The protein below binds the small molecule below.
Small molecule (SMILES): CC(=O)N[C@H]1[C@H](O[C@H]2[C@H](O)[C@@H](NC(C)=O)CO[C@@H]2CO)O[C@H](CO)[C@@H](O[C@@H]2O[C@H](CO[C@H]3O[C@H](CO)[C@@H](O)[C@H](O)[C@@H]3O)[C@@H](O)[C@H](O[C@H]3O[C@H](CO)[C@@H](O)[C@H](O)[C@@H]3O)[C@@H]2O)[C@@H]1O

Sequence of chain 1.C:
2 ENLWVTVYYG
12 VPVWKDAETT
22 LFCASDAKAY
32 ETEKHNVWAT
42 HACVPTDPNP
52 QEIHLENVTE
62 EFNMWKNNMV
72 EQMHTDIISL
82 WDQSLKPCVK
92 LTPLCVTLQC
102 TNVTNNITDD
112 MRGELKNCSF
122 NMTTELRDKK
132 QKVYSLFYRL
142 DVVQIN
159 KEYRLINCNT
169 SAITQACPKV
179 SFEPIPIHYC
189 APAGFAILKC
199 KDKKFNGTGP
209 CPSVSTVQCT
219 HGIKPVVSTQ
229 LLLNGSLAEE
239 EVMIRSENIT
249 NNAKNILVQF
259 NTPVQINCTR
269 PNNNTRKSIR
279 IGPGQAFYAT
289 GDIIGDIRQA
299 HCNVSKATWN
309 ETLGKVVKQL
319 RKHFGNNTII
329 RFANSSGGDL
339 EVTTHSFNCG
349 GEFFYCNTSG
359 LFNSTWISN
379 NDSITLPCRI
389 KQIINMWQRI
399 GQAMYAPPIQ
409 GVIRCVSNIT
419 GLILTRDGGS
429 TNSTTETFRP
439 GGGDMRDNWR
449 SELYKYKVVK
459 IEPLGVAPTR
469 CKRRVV

Binding-site contacts:
Ligand atom C8 contacts residue NAG1 of chain 1.DA at 4.2 Å.
Ligand atom C3 contacts residue ASN332 of chain 1.C at 3.9 Å.
Ligand atom C7 contacts residue NAG1 of chain 1.DA at 3.7 Å.
Ligand atom C2 contacts residue NAG1 of chain 1.DA at 3.9 Å.
Ligand atom C8 contacts residue ASN332 of chain 1.C at 3.9 Å.
Ligand atom C5 contacts residue NAG2 of chain 1.DA at 3.4 Å.
Ligand atom C4 contacts residue NAG1 of chain 1.DA at 4.3 Å.
Ligand atom C1 contacts residue ASN332 of chain 1.C at 1.4 Å.
Ligand atom C4 contacts residue ASN332 of chain 1.C at 4.2 Å.
Ligand atom C7 contacts residue ASN332 of chain 1.C at 3.7 Å.
Ligand atom O2 contacts residue NAG2 of chain 1.U at 3.3 Å.
Ligand atom C2 contacts residue ASN332 of chain 1.C at 2.6 Å.
Ligand atom C4 contacts residue NAG2 of chain 1.U at 4.2 Å.
Ligand atom O6 contacts residue ASN332 of chain 1.C at 4.3 Å.
Ligand atom O5 contacts residue ASN332 of chain 1.C at 2.2 Å (h-bond).
Ligand atom C3 contacts residue NAG1 of chain 1.DA at 4.4 Å.
Ligand atom N2 contacts residue NAG1 of chain 1.DA at 4.2 Å.
Ligand atom O5 contacts residue NAG2 of chain 1.U at 4.5 Å.
Ligand atom C4 contacts residue NAG2 of chain 1.DA at 4.4 Å.
Ligand atom O5 contacts residue NAG2 of chain 1.DA at 4.4 Å.
Ligand atom O7 contacts residue NAG1 of chain 1.DA at 3.1 Å.
Ligand atom C6 contacts residue NAG2 of chain 1.DA at 3.3 Å.
Ligand atom O3 contacts residue NAG1 of chain 1.DA at 3.5 Å.
Ligand atom O7 contacts residue ASN355 of chain 1.C at 4.3 Å.
Ligand atom N2 contacts residue ASN332 of chain 1.C at 2.8 Å (h-bond).
Ligand atom O4 contacts residue NAG2 of chain 1.DA at 4.1 Å.
Ligand atom C5 contacts residue ASN332 of chain 1.C at 3.5 Å.